Binding-site contacts:
Ligand atom C16 contacts residue ILE137 of chain 1.A at 3.7 Å (hydrophobic).
Ligand atom C23 contacts residue ILE122 of chain 1.A at 3.6 Å (hydrophobic).
Ligand atom C10 contacts residue CYS81 of chain 1.A at 3.7 Å (hydrophobic).
Ligand atom O4 contacts residue LYS163 of chain 1.A at 3.3 Å.
Ligand atom C22 contacts residue SER85 of chain 1.A at 3.7 Å.
Ligand atom C19 contacts residue ILE137 of chain 1.A at 3.8 Å (hydrophobic).
Ligand atom O4 contacts residue TYR123 of chain 1.A at 3.4 Å.
Ligand atom C3 contacts residue LEU126 of chain 1.A at 3.7 Å (hydrophobic).
Ligand atom O3 contacts residue ILE137 of chain 1.A at 3.1 Å.
Ligand atom C21 contacts residue HIS245 of chain 1.A at 3.6 Å.
Ligand atom C1 contacts residue LEU129 of chain 1.A at 3.6 Å (hydrophobic).
Ligand atom C23 contacts residue HIS119 of chain 1.A at 3.3 Å.
Ligand atom C27 contacts residue GLN82 of chain 1.A at 3.7 Å.
Ligand atom N1 contacts residue LEU126 of chain 1.A at 3.4 Å.
Ligand atom C30 contacts residue VAL89 of chain 1.A at 3.7 Å (hydrophobic).
Ligand atom C30 contacts residue VAL118 of chain 1.A at 3.8 Å (hydrophobic).
Ligand atom O3 contacts residue SER138 of chain 1.A at 2.7 Å (h-bond).
Ligand atom C24 contacts residue HIS119 of chain 1.A at 3.4 Å.
Ligand atom C20 contacts residue TYR123 of chain 1.A at 3.7 Å (hydrophobic).
Ligand atom C9 contacts residue CYS81 of chain 1.A at 3.0 Å (hydrophobic).
Ligand atom C27 contacts residue HIS245 of chain 1.A at 3.5 Å.
Ligand atom C26 contacts residue SER85 of chain 1.A at 3.6 Å.
Ligand atom N2 contacts residue SER85 of chain 1.A at 3.2 Å (h-bond).
Ligand atom C10 contacts residue LEU126 of chain 1.A at 3.7 Å (hydrophobic).
Ligand atom C8 contacts residue CYS81 of chain 1.A at 3.1 Å (hydrophobic).
Ligand atom C9 contacts residue MET160 of chain 1.A at 3.4 Å (hydrophobic).
Ligand atom C21 contacts residue TYR123 of chain 1.A at 3.2 Å (hydrophobic).
Ligand atom C29 contacts residue LEU265 of chain 1.A at 3.4 Å (hydrophobic).
Ligand atom C24 contacts residue ILE122 of chain 1.A at 3.7 Å (hydrophobic).
Ligand atom C6 contacts residue SER85 of chain 1.A at 3.6 Å.
Ligand atom C18 contacts residue SER138 of chain 1.A at 3.4 Å.
Ligand atom O2 contacts residue SER138 of chain 1.A at 3.5 Å (h-bond).
Ligand atom C17 contacts residue ARG84 of chain 1.A at 3.7 Å.
Ligand atom C17 contacts residue GLY80 of chain 1.A at 3.6 Å.
Ligand atom C15 contacts residue ILE137 of chain 1.A at 3.7 Å (hydrophobic).
Ligand atom C8 contacts residue MET160 of chain 1.A at 3.5 Å (hydrophobic).
Ligand atom C22 contacts residue HIS245 of chain 1.A at 3.7 Å.
Ligand atom C27 contacts residue SER85 of chain 1.A at 3.6 Å.
Ligand atom C4 contacts residue ARG84 of chain 1.A at 3.7 Å.
Ligand atom C2 contacts residue LEU126 of chain 1.A at 3.4 Å (hydrophobic).

Sequence of chain 1.A:
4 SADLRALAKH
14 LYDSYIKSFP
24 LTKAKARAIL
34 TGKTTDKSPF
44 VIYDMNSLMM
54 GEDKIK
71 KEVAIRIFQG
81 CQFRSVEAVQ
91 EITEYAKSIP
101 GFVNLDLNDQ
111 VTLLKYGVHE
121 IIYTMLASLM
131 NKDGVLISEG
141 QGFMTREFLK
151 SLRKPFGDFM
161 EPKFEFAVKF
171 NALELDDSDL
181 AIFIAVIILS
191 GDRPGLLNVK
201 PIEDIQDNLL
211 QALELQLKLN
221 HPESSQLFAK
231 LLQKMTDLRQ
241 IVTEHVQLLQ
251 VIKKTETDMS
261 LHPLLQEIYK

The protein below binds the small molecule below.
Small molecule (SMILES): Cc1c(C)n(Cc2ccc(Cl)c(OCC(=O)O)c2)c2ccc(C(=O)NCc3ccc(C(C)(C)C)cc3)cc12